Binding-site contacts:
Ligand atom S1 contacts residue MET104 of chain 1.A at 3.8 Å.
Ligand atom O1 contacts residue ALA67 of chain 1.A at 4.1 Å.
Ligand atom C5 contacts residue PHE121 of chain 1.A at 3.1 Å (hydrophobic).
Ligand atom C1 contacts residue PHE63 of chain 1.A at 3.6 Å (hydrophobic).
Ligand atom C2 contacts residue PHE63 of chain 1.A at 3.3 Å (hydrophobic).
Ligand atom O1 contacts residue SER70 of chain 1.A at 2.6 Å (h-bond).
Ligand atom O1 contacts residue LEU66 of chain 1.A at 3.9 Å.
Ligand atom C4 contacts residue 44B1 of chain 1.F at 3.2 Å.
Ligand atom C1 contacts residue PHE132 of chain 1.A at 4.2 Å (hydrophobic).
Ligand atom O1 contacts residue MET104 of chain 1.A at 4.1 Å.
Ligand atom C5 contacts residue 44B1 of chain 1.F at 3.9 Å.
Ligand atom C2 contacts residue 44B1 of chain 1.F at 4.1 Å.
Ligand atom C3 contacts residue LEU66 of chain 1.A at 4.1 Å (hydrophobic).
Ligand atom O1 contacts residue PHE121 of chain 1.A at 3.2 Å.
Ligand atom C6 contacts residue PHE121 of chain 1.A at 3.3 Å (hydrophobic).
Ligand atom O2 contacts residue 44B1 of chain 1.F at 2.7 Å (h-bond).
Ligand atom S1 contacts residue 44B1 of chain 1.F at 2.9 Å (h-bond).
Ligand atom O1 contacts residue ARG111 of chain 1.A at 4.5 Å.
Ligand atom C5 contacts residue THR108 of chain 1.A at 4.3 Å.
Ligand atom O2 contacts residue MET104 of chain 1.A at 3.8 Å.
Ligand atom C1 contacts residue PHE121 of chain 1.A at 4.1 Å (hydrophobic).
Ligand atom C4 contacts residue PHE121 of chain 1.A at 3.6 Å (hydrophobic).
Ligand atom S1 contacts residue SER70 of chain 1.A at 3.9 Å.
Ligand atom O1 contacts residue 44B1 of chain 1.F at 4.4 Å.
Ligand atom C6 contacts residue PHE132 of chain 1.A at 4.2 Å (hydrophobic).
Ligand atom O2 contacts residue SER70 of chain 1.A at 4.4 Å.
Ligand atom S1 contacts residue PHE121 of chain 1.A at 4.1 Å.
Ligand atom C3 contacts residue PHE63 of chain 1.A at 3.9 Å (hydrophobic).
Ligand atom S1 contacts residue ALA67 of chain 1.A at 4.4 Å.
Ligand atom O2 contacts residue THR108 of chain 1.A at 3.3 Å (h-bond).
Ligand atom C1 contacts residue LEU66 of chain 1.A at 4.1 Å (hydrophobic).
Ligand atom C3 contacts residue ALA67 of chain 1.A at 4.3 Å (hydrophobic).
Ligand atom C2 contacts residue LEU66 of chain 1.A at 4.1 Å (hydrophobic).
Ligand atom C3 contacts residue 44B1 of chain 1.F at 3.5 Å.

A small-molecule ligand and the protein it binds are described below.
Small molecule (SMILES): O=S(=O)(O)c1ccccc1

Sequence of chain 1.A:
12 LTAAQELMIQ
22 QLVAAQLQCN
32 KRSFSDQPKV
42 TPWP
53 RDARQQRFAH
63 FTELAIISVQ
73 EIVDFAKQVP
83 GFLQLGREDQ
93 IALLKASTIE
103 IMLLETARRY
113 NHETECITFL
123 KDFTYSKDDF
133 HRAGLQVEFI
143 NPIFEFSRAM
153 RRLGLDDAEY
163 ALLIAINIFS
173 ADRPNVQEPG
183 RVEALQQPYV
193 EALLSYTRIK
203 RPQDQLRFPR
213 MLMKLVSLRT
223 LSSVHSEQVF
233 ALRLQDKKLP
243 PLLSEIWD